The small molecule below binds the protein below.
Small molecule (SMILES): O=C1C[C@H]2CCC[C@@H](C1)N2CCc1ccc(Cl)cc1

Sequence of chain 1.B:
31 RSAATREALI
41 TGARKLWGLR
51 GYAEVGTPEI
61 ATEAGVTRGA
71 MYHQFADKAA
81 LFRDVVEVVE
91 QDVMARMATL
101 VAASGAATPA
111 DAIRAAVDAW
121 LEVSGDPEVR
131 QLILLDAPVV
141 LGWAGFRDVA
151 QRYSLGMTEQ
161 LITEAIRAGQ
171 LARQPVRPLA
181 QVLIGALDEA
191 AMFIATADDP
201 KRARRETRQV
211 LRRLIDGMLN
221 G

Binding-site contacts:
Ligand atom CL1 contacts residue ALA116 of chain 1.B at 3.8 Å.
Ligand atom CD2 contacts residue ILE184 of chain 1.B at 3.8 Å (hydrophobic).
Ligand atom C3 contacts residue PHE146 of chain 1.B at 3.9 Å (hydrophobic).
Ligand atom O contacts residue MET94 of chain 1.B at 3.6 Å.
Ligand atom C2 contacts residue GLU90 of chain 1.B at 3.4 Å.
Ligand atom C4 contacts residue ILE133 of chain 1.B at 3.7 Å (hydrophobic).
Ligand atom CA contacts residue ASP188 of chain 1.B at 3.5 Å.
Ligand atom C4 contacts residue ASP188 of chain 1.B at 3.1 Å.
Ligand atom CE1 contacts residue LEU187 of chain 1.B at 3.5 Å (hydrophobic).
Ligand atom C7 contacts residue TRP120 of chain 1.B at 3.2 Å (hydrophobic).
Ligand atom CE2 contacts residue LEU187 of chain 1.B at 3.7 Å (hydrophobic).
Ligand atom C8 contacts residue TRP120 of chain 1.B at 3.4 Å (hydrophobic).
Ligand atom CB contacts residue TRP120 of chain 1.B at 3.9 Å (hydrophobic).
Ligand atom C8 contacts residue MET94 of chain 1.B at 3.5 Å (hydrophobic).
Ligand atom C6 contacts residue MET94 of chain 1.B at 3.3 Å (hydrophobic).
Ligand atom CD1 contacts residue TRP120 of chain 1.B at 3.5 Å (hydrophobic).
Ligand atom O contacts residue VAL93 of chain 1.B at 3.7 Å.
Ligand atom CL1 contacts residue LEU161 of chain 1.B at 3.8 Å.
Ligand atom CE1 contacts residue MET97 of chain 1.B at 3.6 Å (hydrophobic).
Ligand atom C5 contacts residue GLU90 of chain 1.B at 3.2 Å.
Ligand atom CE2 contacts residue THR158 of chain 1.B at 3.1 Å.
Ligand atom C2 contacts residue ASP188 of chain 1.B at 3.7 Å.
Ligand atom C4 contacts residue TRP120 of chain 1.B at 3.3 Å (hydrophobic).
Ligand atom C8 contacts residue VAL93 of chain 1.B at 3.6 Å (hydrophobic).
Ligand atom O contacts residue GLU90 of chain 1.B at 3.1 Å (salt-bridge).
Ligand atom C2 contacts residue ALA150 of chain 1.B at 3.3 Å (hydrophobic).
Ligand atom C3 contacts residue GLU90 of chain 1.B at 3.6 Å.
Ligand atom CB contacts residue ASP188 of chain 1.B at 3.2 Å.
Ligand atom CD2 contacts residue SER154 of chain 1.B at 3.9 Å.
Ligand atom C5 contacts residue MET94 of chain 1.B at 3.8 Å (hydrophobic).
Ligand atom CE1 contacts residue TRP120 of chain 1.B at 3.9 Å (hydrophobic).
Ligand atom CA contacts residue SER154 of chain 1.B at 3.7 Å.
Ligand atom C1 contacts residue ASP188 of chain 1.B at 3.7 Å.
Ligand atom C6 contacts residue GLU90 of chain 1.B at 3.5 Å.
Ligand atom C1 contacts residue ALA150 of chain 1.B at 3.8 Å (hydrophobic).
Ligand atom C7 contacts residue ASP188 of chain 1.B at 3.2 Å.
Ligand atom CD1 contacts residue LEU187 of chain 1.B at 3.7 Å (hydrophobic).
Ligand atom N contacts residue ASP188 of chain 1.B at 2.7 Å (salt-bridge).
Ligand atom C3 contacts residue ILE133 of chain 1.B at 3.4 Å (hydrophobic).
Ligand atom CZ contacts residue LEU187 of chain 1.B at 3.5 Å (hydrophobic).